Sequence of chain 1.A:
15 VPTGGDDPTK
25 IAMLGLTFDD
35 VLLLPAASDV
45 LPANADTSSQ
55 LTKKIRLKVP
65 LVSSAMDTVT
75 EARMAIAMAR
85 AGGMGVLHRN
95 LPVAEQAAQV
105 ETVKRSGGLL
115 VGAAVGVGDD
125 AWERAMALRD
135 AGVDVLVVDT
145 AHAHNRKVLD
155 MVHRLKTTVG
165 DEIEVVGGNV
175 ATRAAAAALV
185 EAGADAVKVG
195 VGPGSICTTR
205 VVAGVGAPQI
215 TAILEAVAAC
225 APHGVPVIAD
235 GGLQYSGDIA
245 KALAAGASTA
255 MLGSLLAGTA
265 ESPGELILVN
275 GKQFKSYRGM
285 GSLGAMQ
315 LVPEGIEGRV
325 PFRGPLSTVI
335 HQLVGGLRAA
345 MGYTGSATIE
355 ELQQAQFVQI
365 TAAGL

The protein below binds the small molecule below.
Small molecule (SMILES): O=C(c1cccc([N+](=O)O)c1)N1CCN(S(=O)(=O)c2cccc3cnccc23)CC1

Binding-site contacts:
Ligand atom C05 contacts residue TYR347 of chain 1.A at 3.6 Å (hydrophobic).
Ligand atom O19 contacts residue GLY285 of chain 4.A at 3.8 Å.
Ligand atom C30 contacts residue IMP1 of chain 4.B at 3.8 Å.
Ligand atom C22 contacts residue ALA145 of chain 4.A at 3.6 Å (hydrophobic).
Ligand atom C23 contacts residue IMP1 of chain 4.B at 3.1 Å.
Ligand atom O20 contacts residue IMP1 of chain 4.B at 3.6 Å.
Ligand atom C06 contacts residue ALA343 of chain 1.A at 3.7 Å (hydrophobic).
Ligand atom C21 contacts residue IMP1 of chain 4.B at 3.6 Å.
Ligand atom O03 contacts residue HIS146 of chain 4.A at 3.0 Å.
Ligand atom C05 contacts residue ALA343 of chain 1.A at 3.5 Å (hydrophobic).
Ligand atom C07 contacts residue GLU318 of chain 4.A at 3.2 Å.
Ligand atom C24 contacts residue TYR347 of chain 1.A at 3.8 Å (hydrophobic).
Ligand atom O20 contacts residue MET284 of chain 4.A at 3.5 Å.
Ligand atom N25 contacts residue VAL195 of chain 4.A at 3.6 Å.
Ligand atom C24 contacts residue IMP1 of chain 4.B at 3.6 Å.
Ligand atom O01 contacts residue GLY346 of chain 1.A at 2.7 Å.
Ligand atom C24 contacts residue GLY196 of chain 4.A at 3.8 Å.
Ligand atom C29 contacts residue IMP1 of chain 4.B at 3.8 Å.
Ligand atom O19 contacts residue IMP1 of chain 4.B at 2.7 Å (h-bond).
Ligand atom C05 contacts residue PRO46 of chain 1.A at 3.6 Å (hydrophobic).
Ligand atom O01 contacts residue TYR347 of chain 1.A at 3.0 Å (h-bond).
Ligand atom N15 contacts residue ALA145 of chain 4.A at 3.8 Å.
Ligand atom C28 contacts residue IMP1 of chain 4.B at 3.4 Å.
Ligand atom C06 contacts residue GLU318 of chain 4.A at 3.5 Å.
Ligand atom N25 contacts residue GLY196 of chain 4.A at 3.1 Å (h-bond).
Ligand atom C24 contacts residue THR203 of chain 4.A at 3.2 Å.
Ligand atom O20 contacts residue GLY285 of chain 4.A at 3.1 Å (h-bond).
Ligand atom C27 contacts residue IMP1 of chain 4.B at 3.5 Å.
Ligand atom C23 contacts residue ALA145 of chain 4.A at 3.8 Å (hydrophobic).
Ligand atom O01 contacts residue HIS146 of chain 4.A at 3.6 Å (h-bond).
Ligand atom C16 contacts residue GLU318 of chain 4.A at 3.5 Å.
Ligand atom O19 contacts residue GLU318 of chain 4.A at 3.8 Å.
Ligand atom C17 contacts residue GLU318 of chain 4.A at 3.4 Å.
Ligand atom C06 contacts residue PRO46 of chain 1.A at 3.5 Å (hydrophobic).
Ligand atom C16 contacts residue TYR347 of chain 1.A at 3.7 Å (hydrophobic).
Ligand atom C26 contacts residue GLY194 of chain 4.A at 3.4 Å.
Ligand atom C23 contacts residue THR203 of chain 4.A at 3.5 Å.
Ligand atom C06 contacts residue TYR347 of chain 1.A at 3.8 Å (hydrophobic).
Ligand atom S18 contacts residue IMP1 of chain 4.B at 3.7 Å.
Ligand atom C22 contacts residue IMP1 of chain 4.B at 3.2 Å.

Sequence of chain 4.A:
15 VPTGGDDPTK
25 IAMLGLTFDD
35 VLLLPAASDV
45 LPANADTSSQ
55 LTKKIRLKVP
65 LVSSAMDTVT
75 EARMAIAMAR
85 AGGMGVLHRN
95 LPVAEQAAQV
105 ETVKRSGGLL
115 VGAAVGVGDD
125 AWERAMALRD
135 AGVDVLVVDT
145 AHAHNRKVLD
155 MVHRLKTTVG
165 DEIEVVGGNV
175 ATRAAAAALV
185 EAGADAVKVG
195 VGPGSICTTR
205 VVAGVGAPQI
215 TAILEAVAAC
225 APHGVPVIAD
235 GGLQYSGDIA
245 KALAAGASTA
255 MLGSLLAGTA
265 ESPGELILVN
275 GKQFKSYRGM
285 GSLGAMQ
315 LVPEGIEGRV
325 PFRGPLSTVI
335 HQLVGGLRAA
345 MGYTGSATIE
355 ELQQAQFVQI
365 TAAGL